Sequence of chain 2.A:
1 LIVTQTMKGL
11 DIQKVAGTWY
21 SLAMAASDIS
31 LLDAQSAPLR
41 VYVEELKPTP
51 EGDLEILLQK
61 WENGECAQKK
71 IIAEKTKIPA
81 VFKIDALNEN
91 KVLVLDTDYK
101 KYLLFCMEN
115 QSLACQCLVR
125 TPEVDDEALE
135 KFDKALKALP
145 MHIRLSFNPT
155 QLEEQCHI

A small-molecule ligand and the protein it binds are described below.
Small molecule (SMILES): CCCCCCCCCCCCOS(=O)(=O)O

Binding-site contacts:
Ligand atom C9 contacts residue ILE71 of chain 2.A at 3.6 Å (hydrophobic).
Ligand atom C3 contacts residue LEU46 of chain 2.A at 4.3 Å (hydrophobic).
Ligand atom C8 contacts residue VAL92 of chain 2.A at 4.3 Å (hydrophobic).
Ligand atom O3S contacts residue LYS60 of chain 2.A at 3.3 Å.
Ligand atom C6 contacts residue PHE105 of chain 2.A at 3.3 Å (hydrophobic).
Ligand atom C10 contacts residue ILE84 of chain 2.A at 3.9 Å (hydrophobic).
Ligand atom C7 contacts residue ILE56 of chain 2.A at 3.6 Å (hydrophobic).
Ligand atom C4 contacts residue LEU54 of chain 2.A at 3.9 Å (hydrophobic).
Ligand atom C6 contacts residue VAL43 of chain 2.A at 4.2 Å (hydrophobic).
Ligand atom C4 contacts residue ILE56 of chain 2.A at 4.4 Å (hydrophobic).
Ligand atom O4 contacts residue ILE71 of chain 2.A at 3.5 Å.
Ligand atom C4 contacts residue VAL92 of chain 2.A at 4.3 Å (hydrophobic).
Ligand atom O3S contacts residue VAL41 of chain 2.A at 4.2 Å.
Ligand atom C10 contacts residue ILE71 of chain 2.A at 3.8 Å (hydrophobic).
Ligand atom C2 contacts residue LEU46 of chain 2.A at 4.0 Å (hydrophobic).
Ligand atom C5 contacts residue PHE105 of chain 2.A at 3.9 Å (hydrophobic).
Ligand atom O2S contacts residue ILE71 of chain 2.A at 4.3 Å.
Ligand atom C3 contacts residue LEU103 of chain 2.A at 4.1 Å (hydrophobic).
Ligand atom C6 contacts residue ILE56 of chain 2.A at 4.2 Å (hydrophobic).
Ligand atom O4 contacts residue LYS69 of chain 2.A at 3.7 Å.
Ligand atom C9 contacts residue MET107 of chain 2.A at 3.9 Å (hydrophobic).
Ligand atom C3 contacts residue VAL92 of chain 2.A at 4.3 Å (hydrophobic).
Ligand atom C2 contacts residue LEU54 of chain 2.A at 3.7 Å (hydrophobic).
Ligand atom C11 contacts residue MET107 of chain 2.A at 4.1 Å (hydrophobic).
Ligand atom C8 contacts residue PHE105 of chain 2.A at 3.9 Å (hydrophobic).
Ligand atom C11 contacts residue ILE71 of chain 2.A at 3.7 Å (hydrophobic).
Ligand atom C12 contacts residue ILE71 of chain 2.A at 4.4 Å (hydrophobic).
Ligand atom C2 contacts residue LEU103 of chain 2.A at 4.2 Å (hydrophobic).
Ligand atom O3S contacts residue LYS69 of chain 2.A at 3.9 Å.
Ligand atom C4 contacts residue LEU46 of chain 2.A at 3.8 Å (hydrophobic).
Ligand atom C8 contacts residue MET107 of chain 2.A at 3.8 Å (hydrophobic).
Ligand atom O2S contacts residue VAL41 of chain 2.A at 4.3 Å.
Ligand atom C3 contacts residue PHE105 of chain 2.A at 3.8 Å (hydrophobic).
Ligand atom C11 contacts residue VAL41 of chain 2.A at 4.3 Å (hydrophobic).
Ligand atom C5 contacts residue ILE56 of chain 2.A at 4.0 Å (hydrophobic).
Ligand atom C10 contacts residue MET107 of chain 2.A at 3.3 Å (hydrophobic).
Ligand atom C7 contacts residue PHE105 of chain 2.A at 4.0 Å (hydrophobic).
Ligand atom C5 contacts residue VAL92 of chain 2.A at 3.7 Å (hydrophobic).
Ligand atom C8 contacts residue ILE56 of chain 2.A at 4.1 Å (hydrophobic).
Ligand atom C2 contacts residue VAL94 of chain 2.A at 3.6 Å (hydrophobic).